This protein binds this small molecule.
Small molecule (SMILES): CC(=O)N[C@H]1[C@H](O[C@H]2[C@H](O)[C@@H](NC(C)=O)CO[C@@H]2CO)O[C@H](CO)[C@@H](O)[C@@H]1O

Binding-site contacts:
Ligand atom O7 contacts residue GLU57 of chain 1.D at 3.7 Å.
Ligand atom C8 contacts residue ASN58 of chain 1.D at 3.9 Å.
Ligand atom N2 contacts residue ASN58 of chain 1.D at 3.2 Å (h-bond).
Ligand atom N2 contacts residue GLY16 of chain 1.A at 4.2 Å.
Ligand atom C7 contacts residue SER17 of chain 1.A at 3.7 Å.
Ligand atom C3 contacts residue ASN58 of chain 1.D at 3.9 Å.
Ligand atom N2 contacts residue SER17 of chain 1.A at 3.6 Å.
Ligand atom C6 contacts residue ASN58 of chain 1.D at 4.5 Å.
Ligand atom O7 contacts residue ASN58 of chain 1.D at 3.6 Å.
Ligand atom C4 contacts residue ASN58 of chain 1.D at 4.2 Å.
Ligand atom O5 contacts residue ASN58 of chain 1.D at 2.2 Å (h-bond).
Ligand atom O3 contacts residue SER17 of chain 1.A at 3.9 Å.
Ligand atom C7 contacts residue ASN58 of chain 1.D at 3.4 Å.
Ligand atom C1 contacts residue ASN58 of chain 1.D at 1.4 Å.
Ligand atom C8 contacts residue SER17 of chain 1.A at 3.2 Å.
Ligand atom C8 contacts residue GLY16 of chain 1.A at 4.0 Å.
Ligand atom C8 contacts residue GLU57 of chain 1.D at 3.2 Å.
Ligand atom C5 contacts residue ASN58 of chain 1.D at 3.6 Å.
Ligand atom C7 contacts residue GLU57 of chain 1.D at 3.9 Å.
Ligand atom C2 contacts residue ASN58 of chain 1.D at 2.6 Å.

Sequence of chain 1.D:
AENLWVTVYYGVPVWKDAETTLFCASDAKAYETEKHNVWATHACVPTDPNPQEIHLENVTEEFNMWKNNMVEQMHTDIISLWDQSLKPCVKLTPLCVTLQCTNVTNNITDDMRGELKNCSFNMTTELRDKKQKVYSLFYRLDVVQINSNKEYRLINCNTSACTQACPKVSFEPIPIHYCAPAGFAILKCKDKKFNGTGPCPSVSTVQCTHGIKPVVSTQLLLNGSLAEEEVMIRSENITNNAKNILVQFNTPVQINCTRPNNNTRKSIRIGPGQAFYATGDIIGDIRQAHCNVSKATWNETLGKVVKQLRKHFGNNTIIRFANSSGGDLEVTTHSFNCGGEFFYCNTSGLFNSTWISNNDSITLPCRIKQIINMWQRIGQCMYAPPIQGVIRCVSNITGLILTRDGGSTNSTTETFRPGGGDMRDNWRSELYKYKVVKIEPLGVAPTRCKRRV

Sequence of chain 1.A:
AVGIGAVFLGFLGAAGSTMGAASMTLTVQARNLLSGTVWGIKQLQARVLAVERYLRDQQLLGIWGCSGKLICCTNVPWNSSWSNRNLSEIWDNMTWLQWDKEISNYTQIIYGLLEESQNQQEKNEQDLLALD